Sequence of chain 1.A:
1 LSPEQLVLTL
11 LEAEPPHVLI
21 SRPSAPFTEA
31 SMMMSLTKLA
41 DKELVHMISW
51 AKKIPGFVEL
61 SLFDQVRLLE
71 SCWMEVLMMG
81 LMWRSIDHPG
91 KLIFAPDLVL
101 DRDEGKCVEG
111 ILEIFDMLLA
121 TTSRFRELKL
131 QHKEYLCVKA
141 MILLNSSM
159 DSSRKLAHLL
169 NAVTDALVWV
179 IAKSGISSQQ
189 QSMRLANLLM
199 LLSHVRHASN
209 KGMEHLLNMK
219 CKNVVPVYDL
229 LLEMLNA

The small molecule below binds the protein below.
Small molecule (SMILES): CC(C)C[C@H](NC(=O)[C@H](CCC(N)=O)NC(=O)[C@@H](NC(=O)[C@H](CC(C)C)NC(=O)[C@@H](N)CCCCN)C(C)C)C(=O)N[C@@H](CC(C)C)C(=O)N[C@H](C(=O)N[C@H](C(=O)N[C@H](C(=O)O)[C@@H](C)O)[C@@H](C)O)[C@@H](C)O

Binding-site contacts:
Ligand atom CE contacts residue ASP227 of chain 1.A at 3.5 Å.
Ligand atom O contacts residue ILE48 of chain 1.A at 3.9 Å.
Ligand atom CB contacts residue ILE48 of chain 1.A at 3.9 Å (hydrophobic).
Ligand atom CG2 contacts residue VAL66 of chain 1.A at 4.1 Å (hydrophobic).
Ligand atom N contacts residue GLU231 of chain 1.A at 2.7 Å (salt-bridge).
Ligand atom CB contacts residue GLU231 of chain 1.A at 3.0 Å.
Ligand atom NZ contacts residue ASP227 of chain 1.A at 3.2 Å (salt-bridge).
Ligand atom CA contacts residue LYS52 of chain 1.A at 4.2 Å.
Ligand atom N contacts residue ILE48 of chain 1.A at 4.0 Å.
Ligand atom CA contacts residue GLU231 of chain 1.A at 3.7 Å.
Ligand atom CD1 contacts residue VAL66 of chain 1.A at 3.7 Å (hydrophobic).
Ligand atom C contacts residue GLU231 of chain 1.A at 3.9 Å.
Ligand atom CD2 contacts residue MET232 of chain 1.A at 3.9 Å (hydrophobic).
Ligand atom CD contacts residue GLU231 of chain 1.A at 2.9 Å.
Ligand atom CA contacts residue GLU231 of chain 1.A at 3.3 Å.
Ligand atom CD2 contacts residue VAL66 of chain 1.A at 3.8 Å (hydrophobic).
Ligand atom O contacts residue LYS52 of chain 1.A at 3.1 Å (salt-bridge).
Ligand atom CD2 contacts residue GLU70 of chain 1.A at 3.7 Å.
Ligand atom CG contacts residue GLU231 of chain 1.A at 3.5 Å.
Ligand atom N contacts residue LYS52 of chain 1.A at 3.8 Å.
Ligand atom CD contacts residue ASP227 of chain 1.A at 4.1 Å.
Ligand atom C contacts residue LYS52 of chain 1.A at 3.4 Å.
Ligand atom CA contacts residue LYS52 of chain 1.A at 4.1 Å.
Ligand atom CD1 contacts residue VAL45 of chain 1.A at 4.0 Å (hydrophobic).
Ligand atom CD2 contacts residue LEU69 of chain 1.A at 4.0 Å (hydrophobic).
Ligand atom OG1 contacts residue LYS52 of chain 1.A at 3.0 Å (salt-bridge).
Ligand atom CE contacts residue GLU231 of chain 1.A at 4.1 Å.
Ligand atom CG contacts residue ASP227 of chain 1.A at 4.1 Å.
Ligand atom CB contacts residue GLU231 of chain 1.A at 3.1 Å.
Ligand atom C contacts residue ILE48 of chain 1.A at 3.9 Å (hydrophobic).
Ligand atom O contacts residue LYS52 of chain 1.A at 2.7 Å (salt-bridge).
Ligand atom CD2 contacts residue GLN65 of chain 1.A at 3.6 Å.
Ligand atom CD2 contacts residue ILE48 of chain 1.A at 3.7 Å (hydrophobic).
Ligand atom CG contacts residue ILE48 of chain 1.A at 3.9 Å (hydrophobic).
Ligand atom CG contacts residue GLU231 of chain 1.A at 4.2 Å.
Ligand atom CB contacts residue LYS52 of chain 1.A at 4.2 Å.
Ligand atom N contacts residue GLU231 of chain 1.A at 3.2 Å (salt-bridge).
Ligand atom CD1 contacts residue ILE48 of chain 1.A at 3.3 Å (hydrophobic).
Ligand atom C contacts residue LYS52 of chain 1.A at 3.7 Å.
Ligand atom CD1 contacts residue LEU69 of chain 1.A at 4.0 Å (hydrophobic).